Sequence of chain 1.F:
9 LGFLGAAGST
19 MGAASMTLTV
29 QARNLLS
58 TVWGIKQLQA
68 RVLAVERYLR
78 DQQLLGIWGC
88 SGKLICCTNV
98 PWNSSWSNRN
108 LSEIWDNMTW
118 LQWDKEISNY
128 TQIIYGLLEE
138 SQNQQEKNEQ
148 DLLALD

A protein and the small-molecule ligand that binds it are described below.
Small molecule (SMILES): CC(=O)N[C@@H]1[C@@H](O)[C@H](O)[C@@H](CO)O[C@H]1O

Binding-site contacts:
Ligand atom C1 contacts residue SER102 of chain 1.F at 3.2 Å.
Ligand atom C2 contacts residue ASN100 of chain 1.F at 2.5 Å.
Ligand atom C4 contacts residue ASN100 of chain 1.F at 4.2 Å.
Ligand atom C7 contacts residue ASN100 of chain 1.F at 4.0 Å.
Ligand atom C5 contacts residue ASN100 of chain 1.F at 3.7 Å.
Ligand atom C8 contacts residue ASN100 of chain 1.F at 4.4 Å.
Ligand atom C5 contacts residue SER102 of chain 1.F at 3.8 Å.
Ligand atom C1 contacts residue ASN100 of chain 1.F at 1.4 Å.
Ligand atom C3 contacts residue ASN100 of chain 1.F at 3.8 Å.
Ligand atom O5 contacts residue ASN100 of chain 1.F at 2.4 Å (h-bond).
Ligand atom C6 contacts residue SER102 of chain 1.F at 4.2 Å.
Ligand atom O5 contacts residue SER102 of chain 1.F at 3.0 Å (h-bond).
Ligand atom N2 contacts residue ASN100 of chain 1.F at 2.9 Å (h-bond).